Binding-site contacts:
Ligand atom CB contacts residue TYR81 of chain 1.A at 3.9 Å (hydrophobic).
Ligand atom C contacts residue GLY83 of chain 1.A at 3.5 Å.
Ligand atom OH contacts residue TYR81 of chain 1.A at 2.7 Å (h-bond).
Ligand atom NZ contacts residue SER61 of chain 1.A at 2.8 Å (h-bond).
Ligand atom OXT contacts residue GLY83 of chain 1.A at 3.5 Å (h-bond).
Ligand atom NH2 contacts residue LEU107 of chain 1.A at 3.8 Å.
Ligand atom NH2 contacts residue PHE108 of chain 1.A at 3.1 Å.
Ligand atom CG contacts residue GLY83 of chain 1.A at 3.7 Å.
Ligand atom CZ contacts residue PHE84 of chain 1.A at 3.8 Å (hydrophobic).
Ligand atom CZ contacts residue ASP106 of chain 1.A at 3.2 Å.
Ligand atom CA contacts residue GLY83 of chain 1.A at 3.8 Å.
Ligand atom C contacts residue ALA82 of chain 1.A at 3.6 Å (hydrophobic).
Ligand atom O contacts residue HIS59 of chain 1.A at 3.5 Å (h-bond).
Ligand atom OH contacts residue GLY80 of chain 1.A at 3.2 Å.
Ligand atom CH contacts residue TYR81 of chain 1.A at 3.7 Å (hydrophobic).
Ligand atom O contacts residue ALA82 of chain 1.A at 3.9 Å.
Ligand atom NH2 contacts residue ASP106 of chain 1.A at 2.6 Å (salt-bridge).
Ligand atom NH1 contacts residue PHE84 of chain 1.A at 3.6 Å (h-bond).
Ligand atom CD contacts residue TYR81 of chain 1.A at 3.8 Å (hydrophobic).
Ligand atom N contacts residue ALA82 of chain 1.A at 3.8 Å.
Ligand atom NZ contacts residue PHE62 of chain 1.A at 3.6 Å.
Ligand atom CE contacts residue ALA82 of chain 1.A at 3.7 Å (hydrophobic).
Ligand atom C contacts residue ALA82 of chain 1.A at 3.4 Å (hydrophobic).
Ligand atom CA contacts residue GLY83 of chain 1.A at 3.5 Å.
Ligand atom N contacts residue ALA82 of chain 1.A at 3.6 Å.
Ligand atom N contacts residue GLY83 of chain 1.A at 2.7 Å (h-bond).
Ligand atom O contacts residue GLY83 of chain 1.A at 2.9 Å (h-bond).
Ligand atom CH3 contacts residue SER61 of chain 1.A at 3.7 Å.
Ligand atom O contacts residue ALA82 of chain 1.A at 3.6 Å.
Ligand atom CE contacts residue SER61 of chain 1.A at 3.7 Å.
Ligand atom OH contacts residue ALA82 of chain 1.A at 3.4 Å (h-bond).
Ligand atom OXT contacts residue PHE84 of chain 1.A at 3.4 Å.
Ligand atom NH1 contacts residue ASP106 of chain 1.A at 3.0 Å (salt-bridge).
Ligand atom CZ contacts residue GLY83 of chain 1.A at 3.8 Å.
Ligand atom CH contacts residue SER61 of chain 1.A at 3.7 Å.
Ligand atom CA contacts residue ALA82 of chain 1.A at 3.7 Å (hydrophobic).
Ligand atom CB contacts residue LEU109 of chain 1.A at 3.4 Å (hydrophobic).
Ligand atom CH contacts residue PHE62 of chain 1.A at 3.6 Å (hydrophobic).
Ligand atom CH3 contacts residue PHE62 of chain 1.A at 3.5 Å (hydrophobic).
Ligand atom CD contacts residue HIS59 of chain 1.A at 3.7 Å.

A small-molecule ligand and the protein it binds are described below.
Small molecule (SMILES): CC(=O)NCCCC[C@H](NC(=O)[C@H](CCCN=C(N)N)NC(=O)[C@H](C)NC(=O)[C@H](C)N)C(=O)O

Sequence of chain 1.A:
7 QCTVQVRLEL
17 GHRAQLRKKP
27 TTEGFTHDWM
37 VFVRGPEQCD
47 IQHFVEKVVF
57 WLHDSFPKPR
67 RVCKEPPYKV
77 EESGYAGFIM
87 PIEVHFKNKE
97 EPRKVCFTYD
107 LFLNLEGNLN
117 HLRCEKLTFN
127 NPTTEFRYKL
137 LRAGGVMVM